The small molecule below binds the protein below.
Small molecule (SMILES): CCCCCCCCCCO[C@@H]1O[C@H](CO)[C@@H](O[C@H]2O[C@H](CO)[C@@H](O)[C@H](O)[C@H]2O)[C@H](O)[C@H]1O

Sequence of chain 1.D:
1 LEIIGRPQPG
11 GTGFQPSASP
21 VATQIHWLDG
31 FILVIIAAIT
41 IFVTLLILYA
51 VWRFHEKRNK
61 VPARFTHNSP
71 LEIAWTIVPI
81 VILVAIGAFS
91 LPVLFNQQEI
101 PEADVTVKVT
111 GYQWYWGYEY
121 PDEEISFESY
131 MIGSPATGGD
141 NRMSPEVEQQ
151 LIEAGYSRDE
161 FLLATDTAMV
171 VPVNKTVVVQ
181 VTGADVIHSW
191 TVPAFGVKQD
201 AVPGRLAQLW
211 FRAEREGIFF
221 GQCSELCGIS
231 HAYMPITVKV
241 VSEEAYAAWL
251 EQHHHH

Binding-site contacts:
Ligand atom C7 contacts residue PHE95 of chain 1.D at 3.8 Å (hydrophobic).
Ligand atom O2 contacts residue ASN96 of chain 1.D at 3.6 Å.
Ligand atom O61 contacts residue LEU91 of chain 1.D at 4.3 Å.
Ligand atom O61 contacts residue PRO92 of chain 1.D at 3.5 Å.
Ligand atom C3 contacts residue PHE95 of chain 1.D at 4.2 Å (hydrophobic).
Ligand atom C8 contacts residue PRO92 of chain 1.D at 4.3 Å (hydrophobic).
Ligand atom O2 contacts residue PHE95 of chain 1.D at 4.4 Å.
Ligand atom O6 contacts residue PRO92 of chain 1.D at 3.6 Å.
Ligand atom O4 contacts residue GLU99 of chain 1.D at 2.8 Å (salt-bridge).
Ligand atom C9 contacts residue PRO92 of chain 1.D at 4.2 Å (hydrophobic).
Ligand atom O4 contacts residue PHE95 of chain 1.D at 4.2 Å.
Ligand atom O3 contacts residue PHE95 of chain 1.D at 4.2 Å.
Ligand atom C2 contacts residue PHE95 of chain 1.D at 3.7 Å (hydrophobic).
Ligand atom C6 contacts residue PHE95 of chain 1.D at 4.0 Å (hydrophobic).
Ligand atom O3 contacts residue GLU99 of chain 1.D at 3.0 Å (salt-bridge).
Ligand atom C57 contacts residue PRO92 of chain 1.D at 4.2 Å (hydrophobic).
Ligand atom C7 contacts residue GLU99 of chain 1.D at 3.6 Å.
Ligand atom O2 contacts residue PRO92 of chain 1.D at 3.3 Å (h-bond).
Ligand atom C4 contacts residue PHE95 of chain 1.D at 4.2 Å (hydrophobic).
Ligand atom C5 contacts residue GLU99 of chain 1.D at 3.8 Å.
Ligand atom C11 contacts residue PRO92 of chain 1.D at 3.8 Å (hydrophobic).
Ligand atom O4 contacts residue ASN96 of chain 1.D at 4.0 Å.
Ligand atom C7 contacts residue ASN96 of chain 1.D at 4.3 Å.
Ligand atom O7 contacts residue PHE95 of chain 1.D at 3.7 Å.
Ligand atom C1 contacts residue PHE95 of chain 1.D at 4.2 Å (hydrophobic).
Ligand atom O49 contacts residue PHE95 of chain 1.D at 4.1 Å.